Sequence of chain 29.E:
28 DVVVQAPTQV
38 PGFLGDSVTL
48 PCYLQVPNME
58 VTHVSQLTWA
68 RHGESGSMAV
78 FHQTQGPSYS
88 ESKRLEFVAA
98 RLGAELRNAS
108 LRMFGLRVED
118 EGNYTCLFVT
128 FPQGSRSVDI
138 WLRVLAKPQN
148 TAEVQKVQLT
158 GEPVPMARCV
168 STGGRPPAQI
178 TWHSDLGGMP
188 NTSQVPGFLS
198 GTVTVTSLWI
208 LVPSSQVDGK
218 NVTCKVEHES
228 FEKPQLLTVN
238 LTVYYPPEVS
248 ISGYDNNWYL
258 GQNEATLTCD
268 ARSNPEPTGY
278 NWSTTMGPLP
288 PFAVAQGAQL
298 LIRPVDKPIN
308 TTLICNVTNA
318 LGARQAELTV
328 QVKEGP

Binding-site contacts:
Ligand atom C2 contacts residue ASN237 of chain 29.E at 2.6 Å.
Ligand atom C8 contacts residue GLY216 of chain 29.E at 2.1 Å.
Ligand atom C2 contacts residue GLY216 of chain 29.E at 3.9 Å.
Ligand atom O6 contacts residue ASN237 of chain 29.E at 4.4 Å.
Ligand atom N2 contacts residue ASN218 of chain 29.E at 4.4 Å.
Ligand atom O5 contacts residue ASN237 of chain 29.E at 2.3 Å (h-bond).
Ligand atom N2 contacts residue ASN237 of chain 29.E at 3.1 Å (h-bond).
Ligand atom N2 contacts residue GLY216 of chain 29.E at 2.6 Å (h-bond).
Ligand atom O7 contacts residue ASN218 of chain 29.E at 3.5 Å (h-bond).
Ligand atom C8 contacts residue ASN218 of chain 29.E at 2.8 Å.
Ligand atom O7 contacts residue GLY216 of chain 29.E at 3.9 Å.
Ligand atom C8 contacts residue LYS217 of chain 29.E at 3.9 Å.
Ligand atom C7 contacts residue NAG1 of chain 29.I at 4.4 Å.
Ligand atom C7 contacts residue ASN237 of chain 29.E at 3.7 Å.
Ligand atom C7 contacts residue GLY216 of chain 29.E at 2.7 Å.
Ligand atom C7 contacts residue ASN218 of chain 29.E at 3.4 Å.
Ligand atom C1 contacts residue ASN237 of chain 29.E at 1.4 Å.
Ligand atom C5 contacts residue ASN237 of chain 29.E at 3.6 Å.
Ligand atom C3 contacts residue ASN237 of chain 29.E at 3.9 Å.
Ligand atom C1 contacts residue GLY216 of chain 29.E at 4.3 Å.
Ligand atom O7 contacts residue ASN237 of chain 29.E at 3.8 Å.
Ligand atom C8 contacts residue NAG1 of chain 29.I at 4.3 Å.
Ligand atom C4 contacts residue ASN237 of chain 29.E at 4.3 Å.
Ligand atom O7 contacts residue NAG1 of chain 29.I at 3.7 Å.

A protein and the small-molecule ligand that binds it are described below.
Small molecule (SMILES): CC(=O)N[C@H]1[C@H](O[C@H]2[C@H](O)[C@@H](NC(C)=O)CO[C@@H]2CO)O[C@H](CO)[C@@H](O[C@@H]2O[C@H](CO)[C@@H](O)[C@H](O)[C@@H]2O)[C@@H]1O